Sequence of chain 1.B:
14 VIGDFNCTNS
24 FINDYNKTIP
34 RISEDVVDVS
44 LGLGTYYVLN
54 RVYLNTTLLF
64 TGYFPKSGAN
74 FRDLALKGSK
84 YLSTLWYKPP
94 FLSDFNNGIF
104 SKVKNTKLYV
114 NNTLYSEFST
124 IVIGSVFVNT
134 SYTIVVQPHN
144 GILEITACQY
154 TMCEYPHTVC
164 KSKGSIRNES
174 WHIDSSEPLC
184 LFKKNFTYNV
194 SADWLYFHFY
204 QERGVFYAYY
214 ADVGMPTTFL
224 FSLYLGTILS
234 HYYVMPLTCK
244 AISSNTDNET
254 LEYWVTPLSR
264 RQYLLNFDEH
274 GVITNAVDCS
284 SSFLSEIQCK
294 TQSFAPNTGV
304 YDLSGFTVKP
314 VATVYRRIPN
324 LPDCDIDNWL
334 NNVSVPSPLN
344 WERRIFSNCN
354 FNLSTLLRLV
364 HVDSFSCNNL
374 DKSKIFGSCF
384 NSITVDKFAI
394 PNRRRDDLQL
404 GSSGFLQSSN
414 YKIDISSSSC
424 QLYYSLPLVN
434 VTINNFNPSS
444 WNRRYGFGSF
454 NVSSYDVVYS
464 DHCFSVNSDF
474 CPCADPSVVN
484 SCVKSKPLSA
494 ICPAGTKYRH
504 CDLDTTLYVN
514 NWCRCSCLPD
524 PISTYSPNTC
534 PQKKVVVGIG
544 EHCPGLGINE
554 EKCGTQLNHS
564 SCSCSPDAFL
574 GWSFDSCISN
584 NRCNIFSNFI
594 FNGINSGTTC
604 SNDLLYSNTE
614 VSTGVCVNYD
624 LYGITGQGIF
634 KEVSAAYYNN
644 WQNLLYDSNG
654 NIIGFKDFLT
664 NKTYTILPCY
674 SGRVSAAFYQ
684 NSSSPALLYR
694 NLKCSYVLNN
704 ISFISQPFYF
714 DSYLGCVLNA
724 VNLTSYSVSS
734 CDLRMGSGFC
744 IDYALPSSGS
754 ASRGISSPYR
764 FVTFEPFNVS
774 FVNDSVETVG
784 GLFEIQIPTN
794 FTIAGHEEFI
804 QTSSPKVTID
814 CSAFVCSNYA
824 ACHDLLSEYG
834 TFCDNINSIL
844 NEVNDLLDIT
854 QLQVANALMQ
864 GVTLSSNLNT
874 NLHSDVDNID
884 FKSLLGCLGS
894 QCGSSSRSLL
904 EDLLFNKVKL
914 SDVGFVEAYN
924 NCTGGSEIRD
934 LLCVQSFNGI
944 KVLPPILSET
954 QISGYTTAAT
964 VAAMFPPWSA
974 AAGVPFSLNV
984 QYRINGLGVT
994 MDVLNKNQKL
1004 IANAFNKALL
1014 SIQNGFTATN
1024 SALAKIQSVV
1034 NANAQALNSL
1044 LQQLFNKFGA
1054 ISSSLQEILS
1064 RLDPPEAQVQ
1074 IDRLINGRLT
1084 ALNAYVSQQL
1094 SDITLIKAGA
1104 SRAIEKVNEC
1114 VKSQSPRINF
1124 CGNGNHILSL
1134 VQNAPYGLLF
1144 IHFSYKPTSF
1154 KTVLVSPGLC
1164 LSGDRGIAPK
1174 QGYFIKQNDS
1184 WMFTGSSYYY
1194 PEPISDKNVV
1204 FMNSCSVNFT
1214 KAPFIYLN

Binding-site contacts:
Ligand atom C7 contacts residue ASN454 of chain 1.B at 3.7 Å.
Ligand atom N2 contacts residue ASN454 of chain 1.B at 2.9 Å (h-bond).
Ligand atom O5 contacts residue ASN454 of chain 1.B at 2.3 Å (h-bond).
Ligand atom O7 contacts residue ASN454 of chain 1.B at 4.0 Å.
Ligand atom C3 contacts residue ASN454 of chain 1.B at 3.8 Å.
Ligand atom C4 contacts residue ASN454 of chain 1.B at 4.2 Å.
Ligand atom O6 contacts residue ASN454 of chain 1.B at 4.5 Å.
Ligand atom C2 contacts residue ASN454 of chain 1.B at 2.5 Å.
Ligand atom C1 contacts residue ASN454 of chain 1.B at 1.4 Å.
Ligand atom C5 contacts residue ASN454 of chain 1.B at 3.7 Å.

This protein binds this small molecule.
Small molecule (SMILES): CC(=O)N[C@@H]1[C@@H](O)[C@H](O)[C@@H](CO)O[C@H]1O